Binding-site contacts:
Ligand atom CA contacts residue ARG29 of chain 14.D at 4.0 Å.
Ligand atom C contacts residue ASP243 of chain 14.D at 3.8 Å.
Ligand atom CD contacts residue ARG36 of chain 14.D at 4.1 Å.
Ligand atom CG2 contacts residue LEU40 of chain 14.D at 4.2 Å (hydrophobic).
Ligand atom CB contacts residue ARG29 of chain 14.D at 4.1 Å.
Ligand atom N contacts residue PRO43 of chain 14.D at 4.4 Å.
Ligand atom OG contacts residue ARG29 of chain 14.D at 4.3 Å.
Ligand atom CD1 contacts residue ARG29 of chain 14.D at 4.4 Å.
Ligand atom CG1 contacts residue ARG35 of chain 14.D at 4.2 Å.
Ligand atom O contacts residue ARG35 of chain 14.D at 3.1 Å (salt-bridge).
Ligand atom CB contacts residue ARG35 of chain 14.D at 4.1 Å.
Ligand atom CD1 contacts residue LEU32 of chain 14.D at 3.8 Å (hydrophobic).
Ligand atom C contacts residue ARG35 of chain 14.D at 3.6 Å.
Ligand atom CG contacts residue LEU40 of chain 14.D at 4.4 Å (hydrophobic).
Ligand atom C contacts residue ARG36 of chain 14.D at 3.2 Å.
Ligand atom OG contacts residue ILE25 of chain 14.D at 4.0 Å.
Ligand atom CA contacts residue ASP243 of chain 14.D at 4.4 Å.
Ligand atom CG2 contacts residue PRO43 of chain 14.D at 3.9 Å (hydrophobic).
Ligand atom N contacts residue ASP243 of chain 14.D at 2.8 Å (salt-bridge).
Ligand atom NE2 contacts residue ARG36 of chain 14.D at 3.9 Å.
Ligand atom CA contacts residue ASP243 of chain 14.D at 3.3 Å.
Ligand atom OE1 contacts residue ARG36 of chain 14.D at 3.8 Å.
Ligand atom C contacts residue ASP243 of chain 14.D at 3.9 Å.
Ligand atom O contacts residue ARG29 of chain 14.D at 3.8 Å.
Ligand atom O contacts residue ASP243 of chain 14.D at 4.1 Å.
Ligand atom CB contacts residue ASP243 of chain 14.D at 4.3 Å.
Ligand atom O contacts residue ARG36 of chain 14.D at 3.6 Å (salt-bridge).
Ligand atom O contacts residue ARG35 of chain 14.D at 3.4 Å (salt-bridge).
Ligand atom CA contacts residue ASP243 of chain 14.D at 4.3 Å.
Ligand atom CA contacts residue PRO43 of chain 14.D at 4.4 Å (hydrophobic).
Ligand atom CD1 contacts residue ARG35 of chain 14.D at 4.5 Å.
Ligand atom CD1 contacts residue LEU40 of chain 14.D at 3.8 Å (hydrophobic).
Ligand atom C contacts residue ARG35 of chain 14.D at 4.4 Å.
Ligand atom CG2 contacts residue ASP243 of chain 14.D at 3.3 Å.
Ligand atom N contacts residue ASP243 of chain 14.D at 3.2 Å (salt-bridge).
Ligand atom CA contacts residue ARG35 of chain 14.D at 3.9 Å.
Ligand atom N contacts residue ARG35 of chain 14.D at 4.1 Å.
Ligand atom CB contacts residue LEU40 of chain 14.D at 4.1 Å (hydrophobic).
Ligand atom CB contacts residue ARG35 of chain 14.D at 3.5 Å.
Ligand atom CB contacts residue PRO43 of chain 14.D at 3.8 Å (hydrophobic).

The protein below binds the small molecule below.
Small molecule (SMILES): CC[C@H](C)[C@H](NC(=O)[C@H](CC(C)C)NC(=O)[C@H](CO)NC(=O)CNC(=O)[C@@H](NC(=O)[C@@H](N)[C@@H](C)O)C(C)C)C(=O)N[C@H](C=O)CCC(N)=O

Sequence of chain 14.D:
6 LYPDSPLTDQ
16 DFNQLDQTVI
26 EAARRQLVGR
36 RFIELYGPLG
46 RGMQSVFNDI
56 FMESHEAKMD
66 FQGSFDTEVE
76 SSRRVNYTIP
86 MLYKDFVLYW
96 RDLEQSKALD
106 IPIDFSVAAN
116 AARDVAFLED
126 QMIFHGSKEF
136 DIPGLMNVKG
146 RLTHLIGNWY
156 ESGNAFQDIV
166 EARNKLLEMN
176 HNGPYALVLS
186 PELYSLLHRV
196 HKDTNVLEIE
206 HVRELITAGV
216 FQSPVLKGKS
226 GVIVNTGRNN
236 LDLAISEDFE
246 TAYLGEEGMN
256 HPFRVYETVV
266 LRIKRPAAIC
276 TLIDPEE